Binding-site contacts:
Ligand atom N contacts residue ASP216 of chain 1.B at 2.6 Å (salt-bridge).
Ligand atom O contacts residue GLU217 of chain 1.B at 3.1 Å (salt-bridge).
Ligand atom CA contacts residue ASP216 of chain 1.B at 3.7 Å.
Ligand atom CG contacts residue TRP223 of chain 1.B at 4.1 Å (hydrophobic).
Ligand atom O contacts residue EDO1 of chain 1.R at 4.0 Å.
Ligand atom CD contacts residue TRP223 of chain 1.B at 3.6 Å (hydrophobic).
Ligand atom CG contacts residue GLU217 of chain 1.B at 3.4 Å.
Ligand atom CB contacts residue GLU217 of chain 1.B at 4.1 Å.
Ligand atom OE1 contacts residue TRP223 of chain 1.B at 4.4 Å.
Ligand atom N contacts residue ASP189 of chain 1.B at 3.6 Å (salt-bridge).
Ligand atom CB contacts residue PHE130 of chain 1.B at 4.1 Å (hydrophobic).
Ligand atom CD contacts residue PHE130 of chain 1.B at 4.2 Å (hydrophobic).
Ligand atom OE1 contacts residue PHE130 of chain 1.B at 3.4 Å.
Ligand atom CA contacts residue GLU217 of chain 1.B at 3.7 Å.
Ligand atom C contacts residue ASP216 of chain 1.B at 3.9 Å.
Ligand atom OE2 contacts residue LYS222 of chain 1.B at 3.4 Å (salt-bridge).
Ligand atom C contacts residue NA1 of chain 1.Q at 4.1 Å.
Ligand atom O contacts residue ASP216 of chain 1.B at 3.3 Å (salt-bridge).
Ligand atom OE2 contacts residue TRP223 of chain 1.B at 2.9 Å (h-bond).
Ligand atom N contacts residue ASP191 of chain 1.B at 4.0 Å.
Ligand atom O contacts residue NA1 of chain 1.Q at 2.9 Å (h-bond).
Ligand atom CD contacts residue LYS222 of chain 1.B at 4.4 Å.
Ligand atom N contacts residue GLU217 of chain 1.B at 2.8 Å (salt-bridge).
Ligand atom N contacts residue NA1 of chain 1.Q at 4.0 Å.
Ligand atom C contacts residue GLU217 of chain 1.B at 3.7 Å.

A small-molecule ligand and the protein it binds are described below.
Small molecule (SMILES): N[C@@H](CCC(=O)O)C(=O)O

Sequence of chain 1.B:
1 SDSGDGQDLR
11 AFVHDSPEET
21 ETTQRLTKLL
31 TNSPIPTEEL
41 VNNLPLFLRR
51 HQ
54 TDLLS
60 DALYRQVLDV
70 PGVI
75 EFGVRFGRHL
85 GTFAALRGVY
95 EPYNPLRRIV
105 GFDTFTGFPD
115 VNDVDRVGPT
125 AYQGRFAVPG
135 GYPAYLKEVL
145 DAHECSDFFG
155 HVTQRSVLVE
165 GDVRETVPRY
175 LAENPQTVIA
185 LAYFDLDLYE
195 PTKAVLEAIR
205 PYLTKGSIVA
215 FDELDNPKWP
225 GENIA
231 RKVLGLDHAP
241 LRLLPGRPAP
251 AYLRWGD